Binding-site contacts:
Ligand atom NAX contacts residue MET104 of chain 1.A at 2.8 Å (h-bond).
Ligand atom CBB contacts residue LEU155 of chain 1.A at 3.4 Å (hydrophobic).
Ligand atom CBI contacts residue SER31 of chain 1.A at 3.7 Å.
Ligand atom CBA contacts residue ALA54 of chain 1.A at 3.4 Å (hydrophobic).
Ligand atom CBA contacts residue GLN102 of chain 1.A at 3.5 Å.
Ligand atom CAM contacts residue LEU29 of chain 1.A at 3.8 Å (hydrophobic).
Ligand atom NAE contacts residue CYS108 of chain 1.A at 3.9 Å.
Ligand atom CAY contacts residue MET104 of chain 1.A at 3.5 Å (hydrophobic).
Ligand atom CBA contacts residue LEU155 of chain 1.A at 3.7 Å (hydrophobic).
Ligand atom CBG contacts residue GLY30 of chain 1.A at 3.9 Å.
Ligand atom CAJ contacts residue GLY107 of chain 1.A at 3.9 Å.
Ligand atom CAW contacts residue PRO105 of chain 1.A at 3.6 Å (hydrophobic).
Ligand atom CAB contacts residue CYS108 of chain 1.A at 3.1 Å (hydrophobic).
Ligand atom NAZ contacts residue LEU103 of chain 1.A at 3.9 Å.
Ligand atom CAA contacts residue ASP111 of chain 1.A at 3.5 Å.
Ligand atom OAD contacts residue ASP111 of chain 1.A at 3.7 Å.
Ligand atom CAV contacts residue GLY107 of chain 1.A at 3.6 Å.
Ligand atom CAW contacts residue MET104 of chain 1.A at 3.3 Å (hydrophobic).
Ligand atom CAG contacts residue LEU155 of chain 1.A at 3.9 Å (hydrophobic).
Ligand atom CAW contacts residue GLY107 of chain 1.A at 3.3 Å.
Ligand atom NAZ contacts residue ALA54 of chain 1.A at 3.7 Å.
Ligand atom NAZ contacts residue MET104 of chain 1.A at 2.9 Å (h-bond).
Ligand atom CAJ contacts residue MET104 of chain 1.A at 3.8 Å (hydrophobic).
Ligand atom CBB contacts residue ALA54 of chain 1.A at 3.7 Å (hydrophobic).
Ligand atom CBF contacts residue VAL37 of chain 1.A at 3.7 Å (hydrophobic).
Ligand atom CBA contacts residue MET104 of chain 1.A at 3.7 Å (hydrophobic).
Ligand atom CBC contacts residue LEU155 of chain 1.A at 3.8 Å (hydrophobic).
Ligand atom OAD contacts residue CYS108 of chain 1.A at 3.8 Å.
Ligand atom CAJ contacts residue LEU29 of chain 1.A at 3.8 Å (hydrophobic).
Ligand atom CAK contacts residue GLY107 of chain 1.A at 3.5 Å.
Ligand atom CAA contacts residue CYS108 of chain 1.A at 1.8 Å (hydrophobic).
Ligand atom CAC contacts residue CYS108 of chain 1.A at 3.6 Å (hydrophobic).
Ligand atom CAB contacts residue ARG152 of chain 1.A at 3.5 Å.
Ligand atom CAW contacts residue PHE106 of chain 1.A at 4.0 Å (hydrophobic).
Ligand atom CAL contacts residue LEU29 of chain 1.A at 3.9 Å (hydrophobic).
Ligand atom CAA contacts residue ARG152 of chain 1.A at 4.0 Å.
Ligand atom CBG contacts residue VAL37 of chain 1.A at 3.7 Å (hydrophobic).
Ligand atom CAV contacts residue PRO105 of chain 1.A at 3.2 Å (hydrophobic).
Ligand atom CAV contacts residue PHE106 of chain 1.A at 3.8 Å (hydrophobic).
Ligand atom NAX contacts residue LEU29 of chain 1.A at 3.8 Å.

Sequence of chain 1.A:
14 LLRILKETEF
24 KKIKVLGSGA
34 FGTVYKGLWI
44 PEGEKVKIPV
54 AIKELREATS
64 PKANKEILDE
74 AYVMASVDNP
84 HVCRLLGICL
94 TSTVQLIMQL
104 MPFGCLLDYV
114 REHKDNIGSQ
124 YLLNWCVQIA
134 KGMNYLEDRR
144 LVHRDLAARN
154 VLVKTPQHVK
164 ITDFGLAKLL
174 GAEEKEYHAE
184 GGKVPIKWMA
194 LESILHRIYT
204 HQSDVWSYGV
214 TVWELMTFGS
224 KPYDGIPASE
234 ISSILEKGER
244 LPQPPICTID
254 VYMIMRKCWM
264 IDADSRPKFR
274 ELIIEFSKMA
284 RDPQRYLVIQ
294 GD

The protein below binds the small molecule below.
Small molecule (SMILES): CCC(=O)Nc1cc(-c2c(-c3ccc(N4CCN(C)CC4)cc3)[nH]c3nccc(Cl)c23)ccc1C